Sequence of chain 1.E:
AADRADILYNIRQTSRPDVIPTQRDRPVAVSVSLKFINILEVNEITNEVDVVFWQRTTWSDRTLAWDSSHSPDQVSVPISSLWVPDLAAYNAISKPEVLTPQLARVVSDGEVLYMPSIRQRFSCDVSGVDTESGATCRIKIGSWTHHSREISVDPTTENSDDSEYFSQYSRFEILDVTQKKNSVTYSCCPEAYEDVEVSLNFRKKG

Sequence of chain 1.A:
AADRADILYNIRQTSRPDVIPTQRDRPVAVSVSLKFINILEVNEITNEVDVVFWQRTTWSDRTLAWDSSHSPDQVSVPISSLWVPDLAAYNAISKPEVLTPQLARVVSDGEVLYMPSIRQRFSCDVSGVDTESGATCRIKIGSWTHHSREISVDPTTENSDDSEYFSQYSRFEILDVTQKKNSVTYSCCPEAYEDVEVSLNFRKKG

The small molecule below binds the protein below.
Small molecule (SMILES): [H]/N=C1/NCCN1Cc1ccc(Cl)nc1

Binding-site contacts:
Ligand atom C7 contacts residue CYS192 of chain 1.E at 4.1 Å (hydrophobic).
Ligand atom N6 contacts residue TRP147 of chain 1.E at 3.9 Å.
Ligand atom N3 contacts residue TRP147 of chain 1.E at 3.6 Å (h-bond).
Ligand atom N2 contacts residue TRP147 of chain 1.E at 2.6 Å (h-bond).
Ligand atom N6 contacts residue THR148 of chain 1.E at 3.8 Å.
Ligand atom C3 contacts residue TRP57 of chain 1.A at 4.2 Å (hydrophobic).
Ligand atom C2 contacts residue TYR93 of chain 1.E at 4.1 Å (hydrophobic).
Ligand atom C9 contacts residue TRP147 of chain 1.E at 3.5 Å (hydrophobic).
Ligand atom C1 contacts residue TRP147 of chain 1.E at 3.2 Å (hydrophobic).
Ligand atom CL1 contacts residue MET118 of chain 1.A at 4.1 Å.
Ligand atom N6 contacts residue MET118 of chain 1.A at 4.1 Å.
Ligand atom C2 contacts residue MET118 of chain 1.A at 3.9 Å (hydrophobic).
Ligand atom C3 contacts residue CYS191 of chain 1.E at 3.7 Å (hydrophobic).
Ligand atom C8 contacts residue ARG108 of chain 1.A at 4.1 Å.
Ligand atom CL1 contacts residue LEU116 of chain 1.A at 3.0 Å.
Ligand atom N4 contacts residue TYR93 of chain 1.E at 3.1 Å (h-bond).
Ligand atom C5 contacts residue TRP147 of chain 1.E at 3.2 Å (hydrophobic).
Ligand atom C2 contacts residue TRP57 of chain 1.A at 3.4 Å (hydrophobic).
Ligand atom N2 contacts residue TYR196 of chain 1.E at 3.5 Å.
Ligand atom N4 contacts residue TRP147 of chain 1.E at 3.4 Å.
Ligand atom C7 contacts residue LEU116 of chain 1.A at 4.2 Å (hydrophobic).
Ligand atom CL1 contacts residue THR148 of chain 1.E at 4.1 Å.
Ligand atom C8 contacts residue LEU116 of chain 1.A at 3.6 Å (hydrophobic).
Ligand atom C2 contacts residue TRP147 of chain 1.E at 3.8 Å (hydrophobic).
Ligand atom C6 contacts residue TYR196 of chain 1.E at 3.7 Å (hydrophobic).
Ligand atom CL1 contacts residue LEU106 of chain 1.A at 3.7 Å.
Ligand atom CL1 contacts residue ARG108 of chain 1.A at 3.5 Å.
Ligand atom C9 contacts residue CYS192 of chain 1.E at 4.0 Å (hydrophobic).
Ligand atom C4 contacts residue THR148 of chain 1.E at 3.9 Å.
Ligand atom C4 contacts residue LEU116 of chain 1.A at 4.1 Å (hydrophobic).
Ligand atom N3 contacts residue TYR196 of chain 1.E at 4.3 Å.
Ligand atom CL1 contacts residue ALA107 of chain 1.A at 4.0 Å.
Ligand atom C7 contacts residue TYR196 of chain 1.E at 3.2 Å (hydrophobic).
Ligand atom C3 contacts residue MET118 of chain 1.A at 3.3 Å (hydrophobic).
Ligand atom C9 contacts residue TYR196 of chain 1.E at 3.2 Å (hydrophobic).
Ligand atom CL1 contacts residue TYR117 of chain 1.A at 4.1 Å.
Ligand atom C1 contacts residue TYR93 of chain 1.E at 3.4 Å (hydrophobic).
Ligand atom C6 contacts residue TRP147 of chain 1.E at 3.4 Å (hydrophobic).
Ligand atom N2 contacts residue SER146 of chain 1.E at 3.4 Å (h-bond).
Ligand atom N2 contacts residue TYR93 of chain 1.E at 3.0 Å (h-bond).